Binding-site contacts:
Ligand atom C2 contacts residue ASN259 of chain 21.O at 2.4 Å.
Ligand atom C3 contacts residue ASN259 of chain 21.O at 3.7 Å.
Ligand atom C1 contacts residue ASN259 of chain 21.O at 1.4 Å.
Ligand atom C7 contacts residue ASN259 of chain 21.O at 3.2 Å.
Ligand atom C4 contacts residue LYS181 of chain 21.N at 3.6 Å.
Ligand atom O7 contacts residue ASN259 of chain 21.O at 3.2 Å (h-bond).
Ligand atom C8 contacts residue THR116 of chain 21.N at 4.3 Å.
Ligand atom O5 contacts residue ASN259 of chain 21.O at 2.3 Å (h-bond).
Ligand atom C8 contacts residue LEU257 of chain 21.O at 4.1 Å (hydrophobic).
Ligand atom C8 contacts residue ALA258 of chain 21.O at 3.7 Å (hydrophobic).
Ligand atom O6 contacts residue LYS181 of chain 21.N at 3.4 Å (salt-bridge).
Ligand atom N2 contacts residue THR116 of chain 21.N at 4.1 Å.
Ligand atom C3 contacts residue LYS115 of chain 21.N at 4.3 Å.
Ligand atom N2 contacts residue ASN259 of chain 21.O at 2.8 Å (h-bond).
Ligand atom C8 contacts residue ASN259 of chain 21.O at 4.2 Å.
Ligand atom C6 contacts residue LYS181 of chain 21.N at 3.4 Å.
Ligand atom C5 contacts residue ASN259 of chain 21.O at 3.7 Å.
Ligand atom O4 contacts residue PHE118 of chain 21.N at 4.1 Å.
Ligand atom O3 contacts residue LYS115 of chain 21.N at 3.6 Å (salt-bridge).
Ligand atom C5 contacts residue LYS181 of chain 21.N at 3.4 Å.
Ligand atom C4 contacts residue ASN259 of chain 21.O at 4.2 Å.
Ligand atom O4 contacts residue LYS181 of chain 21.N at 2.7 Å (salt-bridge).

Sequence of chain 21.O:
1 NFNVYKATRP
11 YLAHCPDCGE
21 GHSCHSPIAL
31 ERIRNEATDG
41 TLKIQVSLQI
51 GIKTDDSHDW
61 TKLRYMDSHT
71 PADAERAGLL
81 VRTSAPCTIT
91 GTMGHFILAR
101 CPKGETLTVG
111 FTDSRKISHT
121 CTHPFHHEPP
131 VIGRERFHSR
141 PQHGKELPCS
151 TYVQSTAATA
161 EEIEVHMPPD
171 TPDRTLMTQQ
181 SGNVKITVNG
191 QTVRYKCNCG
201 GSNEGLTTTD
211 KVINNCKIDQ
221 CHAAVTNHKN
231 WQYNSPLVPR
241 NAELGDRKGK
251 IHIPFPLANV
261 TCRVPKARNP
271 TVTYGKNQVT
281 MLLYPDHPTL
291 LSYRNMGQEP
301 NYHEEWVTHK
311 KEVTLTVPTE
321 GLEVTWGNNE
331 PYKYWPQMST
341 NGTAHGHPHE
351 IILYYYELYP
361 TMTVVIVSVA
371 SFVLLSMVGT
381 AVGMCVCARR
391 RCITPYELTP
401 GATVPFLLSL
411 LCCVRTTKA

Sequence of chain 21.N:
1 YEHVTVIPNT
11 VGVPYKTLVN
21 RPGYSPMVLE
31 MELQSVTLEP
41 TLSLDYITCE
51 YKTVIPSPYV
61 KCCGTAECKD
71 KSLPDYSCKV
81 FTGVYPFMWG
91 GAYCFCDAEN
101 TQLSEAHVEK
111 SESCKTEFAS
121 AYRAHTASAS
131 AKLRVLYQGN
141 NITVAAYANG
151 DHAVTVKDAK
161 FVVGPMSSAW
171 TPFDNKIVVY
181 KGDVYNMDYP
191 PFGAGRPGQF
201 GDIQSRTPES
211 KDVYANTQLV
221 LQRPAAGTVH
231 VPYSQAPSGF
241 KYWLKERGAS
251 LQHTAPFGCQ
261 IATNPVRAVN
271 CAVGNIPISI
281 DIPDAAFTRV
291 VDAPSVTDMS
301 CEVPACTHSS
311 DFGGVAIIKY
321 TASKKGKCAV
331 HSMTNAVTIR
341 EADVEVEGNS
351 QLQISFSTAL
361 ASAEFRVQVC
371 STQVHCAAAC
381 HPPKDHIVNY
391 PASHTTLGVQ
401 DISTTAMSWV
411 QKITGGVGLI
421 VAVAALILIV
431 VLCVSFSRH

This small molecule binds to this protein.
Small molecule (SMILES): CC(=O)N[C@@H]1[C@@H](O)[C@H](O)[C@@H](CO)O[C@H]1O